Sequence of chain 1.A:
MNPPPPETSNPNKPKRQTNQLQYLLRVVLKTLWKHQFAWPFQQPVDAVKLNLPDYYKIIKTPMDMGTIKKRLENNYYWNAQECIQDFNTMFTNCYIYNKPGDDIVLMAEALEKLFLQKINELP

Binding-site contacts:
Ligand atom C03 contacts residue ILE105 of chain 1.A at 3.9 Å (hydrophobic).
Ligand atom N07 contacts residue LEU51 of chain 1.A at 3.8 Å.
Ligand atom C04 contacts residue LEU51 of chain 1.A at 4.2 Å (hydrophobic).
Ligand atom C11 contacts residue ASP104 of chain 1.A at 4.0 Å.
Ligand atom C11 contacts residue MET108 of chain 1.A at 4.2 Å (hydrophobic).
Ligand atom C08 contacts residue TRP40 of chain 1.A at 4.1 Å (hydrophobic).
Ligand atom C21 contacts residue TYR98 of chain 1.A at 3.9 Å (hydrophobic).
Ligand atom C22 contacts residue LEU53 of chain 1.A at 3.6 Å (hydrophobic).
Ligand atom C16 contacts residue TRP40 of chain 1.A at 4.0 Å (hydrophobic).
Ligand atom C17 contacts residue PRO41 of chain 1.A at 3.4 Å (hydrophobic).
Ligand atom C16 contacts residue LEU51 of chain 1.A at 3.9 Å (hydrophobic).
Ligand atom C06 contacts residue TRP40 of chain 1.A at 4.1 Å (hydrophobic).
Ligand atom C04 contacts residue PRO41 of chain 1.A at 3.9 Å (hydrophobic).
Ligand atom C01 contacts residue PRO41 of chain 1.A at 3.6 Å (hydrophobic).
Ligand atom N05 contacts residue PRO41 of chain 1.A at 4.2 Å.
Ligand atom C24 contacts residue ASN99 of chain 1.A at 4.2 Å.
Ligand atom C02 contacts residue ILE105 of chain 1.A at 4.0 Å (hydrophobic).
Ligand atom N30 contacts residue CYS95 of chain 1.A at 4.2 Å.
Ligand atom N19 contacts residue ILE105 of chain 1.A at 3.9 Å.
Ligand atom C09 contacts residue TRP40 of chain 1.A at 3.6 Å (hydrophobic).
Ligand atom C28 contacts residue ASN99 of chain 1.A at 3.9 Å.
Ligand atom N30 contacts residue ILE105 of chain 1.A at 3.8 Å.
Ligand atom C17 contacts residue LEU51 of chain 1.A at 3.9 Å (hydrophobic).
Ligand atom N30 contacts residue ASN99 of chain 1.A at 3.6 Å.
Ligand atom C16 contacts residue PRO41 of chain 1.A at 4.2 Å (hydrophobic).
Ligand atom C21 contacts residue ASN99 of chain 1.A at 3.9 Å.
Ligand atom C21 contacts residue LEU53 of chain 1.A at 3.6 Å (hydrophobic).
Ligand atom N29 contacts residue ILE105 of chain 1.A at 3.8 Å.
Ligand atom C22 contacts residue TYR98 of chain 1.A at 4.2 Å (hydrophobic).
Ligand atom N29 contacts residue ASN99 of chain 1.A at 3.1 Å (h-bond).
Ligand atom C18 contacts residue PRO41 of chain 1.A at 3.3 Å (hydrophobic).
Ligand atom C02 contacts residue VAL46 of chain 1.A at 4.1 Å (hydrophobic).
Ligand atom C28 contacts residue ILE105 of chain 1.A at 3.8 Å (hydrophobic).
Ligand atom C01 contacts residue VAL46 of chain 1.A at 3.8 Å (hydrophobic).
Ligand atom C11 contacts residue ILE105 of chain 1.A at 3.7 Å (hydrophobic).
Ligand atom N07 contacts residue TRP40 of chain 1.A at 3.7 Å.
Ligand atom N23 contacts residue ASN99 of chain 1.A at 4.0 Å.
Ligand atom C01 contacts residue PHE42 of chain 1.A at 3.8 Å (hydrophobic).
Ligand atom C06 contacts residue LEU51 of chain 1.A at 3.8 Å (hydrophobic).
Ligand atom C18 contacts residue LEU51 of chain 1.A at 4.0 Å (hydrophobic).

This protein binds this small molecule.
Small molecule (SMILES): [H]/N=C(\N)N1CCC(n2nnc(C)c2-c2cccc(Nc3cc(C)cc(C)c3)n2)CC1